Binding-site contacts:
Ligand atom C6 contacts residue GLU215 of chain 1.A at 4.1 Å.
Ligand atom C5 contacts residue ASN223 of chain 1.A at 3.2 Å.
Ligand atom O6 contacts residue GLU215 of chain 1.A at 3.6 Å.
Ligand atom C6 contacts residue ASN223 of chain 1.A at 4.2 Å.
Ligand atom C3 contacts residue ASN223 of chain 1.A at 3.5 Å.
Ligand atom O5 contacts residue ASN223 of chain 1.A at 1.9 Å (h-bond).
Ligand atom O7 contacts residue ASN223 of chain 1.A at 3.4 Å (h-bond).
Ligand atom N2 contacts residue ASN223 of chain 1.A at 3.2 Å (h-bond).
Ligand atom C2 contacts residue ASN223 of chain 1.A at 2.3 Å.
Ligand atom C4 contacts residue ASN223 of chain 1.A at 3.7 Å.
Ligand atom C7 contacts residue ASN223 of chain 1.A at 3.6 Å.
Ligand atom C1 contacts residue ASN223 of chain 1.A at 1.4 Å.

The small molecule below binds the protein below.
Small molecule (SMILES): CC(=O)N[C@@H]1[C@@H](O)[C@H](O)[C@@H](CO)O[C@H]1O

Sequence of chain 1.A:
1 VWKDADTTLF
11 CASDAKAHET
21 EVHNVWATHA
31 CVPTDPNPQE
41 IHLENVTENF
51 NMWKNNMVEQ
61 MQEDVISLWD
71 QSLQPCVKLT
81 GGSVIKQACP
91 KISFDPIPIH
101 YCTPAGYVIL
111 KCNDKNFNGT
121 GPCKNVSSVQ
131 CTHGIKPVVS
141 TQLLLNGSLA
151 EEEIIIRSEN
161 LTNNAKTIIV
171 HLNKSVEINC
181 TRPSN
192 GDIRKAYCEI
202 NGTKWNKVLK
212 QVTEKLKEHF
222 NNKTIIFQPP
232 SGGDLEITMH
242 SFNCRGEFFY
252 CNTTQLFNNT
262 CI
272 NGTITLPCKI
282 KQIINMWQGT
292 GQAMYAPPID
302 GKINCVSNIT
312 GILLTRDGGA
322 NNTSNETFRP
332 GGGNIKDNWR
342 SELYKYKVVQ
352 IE